Binding-site contacts:
Ligand atom C15 contacts residue ASN213 of chain 1.A at 3.6 Å.
Ligand atom C12 contacts residue GLU195 of chain 1.A at 3.6 Å.
Ligand atom C12 contacts residue ARG211 of chain 1.A at 4.1 Å.
Ligand atom C8 contacts residue TRP97 of chain 1.A at 3.5 Å (hydrophobic).
Ligand atom C14 contacts residue ASN213 of chain 1.A at 4.2 Å.
Ligand atom C2 contacts residue ASP69 of chain 1.A at 3.9 Å.
Ligand atom O6B contacts residue ARG288 of chain 1.A at 2.9 Å (salt-bridge).
Ligand atom C15 contacts residue ARG211 of chain 1.A at 3.2 Å.
Ligand atom C6 contacts residue ARG36 of chain 1.A at 3.9 Å.
Ligand atom O5 contacts residue TYR322 of chain 1.A at 3.7 Å.
Ligand atom O6A contacts residue ARG288 of chain 1.A at 2.8 Å (salt-bridge).
Ligand atom O6B contacts residue TYR322 of chain 1.A at 4.1 Å.
Ligand atom O6B contacts residue ARG36 of chain 1.A at 2.8 Å (salt-bridge).
Ligand atom C12 contacts residue GLU196 of chain 1.A at 3.6 Å.
Ligand atom C6 contacts residue TYR322 of chain 1.A at 3.6 Å (hydrophobic).
Ligand atom O6 contacts residue ARG70 of chain 1.A at 2.6 Å (salt-bridge).
Ligand atom C5 contacts residue TYR322 of chain 1.A at 3.3 Å (hydrophobic).
Ligand atom C3 contacts residue ASP69 of chain 1.A at 4.0 Å.
Ligand atom C1 contacts residue GLU196 of chain 1.A at 3.8 Å.
Ligand atom C4 contacts residue ARG36 of chain 1.A at 3.8 Å.
Ligand atom C3 contacts residue GLU37 of chain 1.A at 3.5 Å.
Ligand atom O6A contacts residue TYR322 of chain 1.A at 3.9 Å.
Ligand atom C6 contacts residue ARG288 of chain 1.A at 3.4 Å.
Ligand atom C3 contacts residue TYR322 of chain 1.A at 4.1 Å (hydrophobic).
Ligand atom O6A contacts residue ARG211 of chain 1.A at 3.5 Å (salt-bridge).
Ligand atom C4 contacts residue TYR322 of chain 1.A at 3.5 Å (hydrophobic).
Ligand atom O3 contacts residue GLU37 of chain 1.A at 3.4 Å (salt-bridge).
Ligand atom O6 contacts residue ASP69 of chain 1.A at 3.6 Å.
Ligand atom C13 contacts residue ARG211 of chain 1.A at 3.9 Å.
Ligand atom C7 contacts residue TRP97 of chain 1.A at 4.2 Å (hydrophobic).
Ligand atom C4 contacts residue GLU37 of chain 1.A at 3.8 Å.
Ligand atom O3 contacts residue ASP69 of chain 1.A at 3.1 Å.
Ligand atom C7 contacts residue ARG70 of chain 1.A at 3.8 Å.
Ligand atom C8 contacts residue SER98 of chain 1.A at 3.8 Å.
Ligand atom C4 contacts residue ASP69 of chain 1.A at 4.2 Å.
Ligand atom C1 contacts residue TYR322 of chain 1.A at 3.8 Å (hydrophobic).
Ligand atom C11 contacts residue ARG211 of chain 1.A at 3.6 Å.
Ligand atom C11 contacts residue GLU195 of chain 1.A at 3.2 Å.
Ligand atom C8 contacts residue GLU146 of chain 1.A at 4.2 Å.
Ligand atom C14 contacts residue ALA165 of chain 1.A at 4.2 Å (hydrophobic).

Sequence of chain 1.A:
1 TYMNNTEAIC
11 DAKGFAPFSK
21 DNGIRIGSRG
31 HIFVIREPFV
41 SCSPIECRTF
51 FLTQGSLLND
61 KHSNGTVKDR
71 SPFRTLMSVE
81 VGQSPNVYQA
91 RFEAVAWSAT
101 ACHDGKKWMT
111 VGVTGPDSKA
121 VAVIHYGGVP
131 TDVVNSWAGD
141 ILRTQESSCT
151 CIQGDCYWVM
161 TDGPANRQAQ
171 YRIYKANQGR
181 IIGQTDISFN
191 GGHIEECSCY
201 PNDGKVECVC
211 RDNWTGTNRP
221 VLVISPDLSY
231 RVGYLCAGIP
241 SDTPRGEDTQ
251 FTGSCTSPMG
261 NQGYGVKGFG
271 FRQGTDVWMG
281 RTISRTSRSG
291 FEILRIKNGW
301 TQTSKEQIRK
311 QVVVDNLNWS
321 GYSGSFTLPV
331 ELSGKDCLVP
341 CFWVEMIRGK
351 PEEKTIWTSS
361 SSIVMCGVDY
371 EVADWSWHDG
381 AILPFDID

A small-molecule ligand and the protein it binds are described below.
Small molecule (SMILES): CCC(CC)O[C@@H]1OC(C(=O)O)=C[C@H](O)[C@H]1NC(C)=O